A small-molecule ligand and the protein it binds are described below.
Small molecule (SMILES): CC(=O)[C@H](Cc1ccccc1)NC(=O)[C@H](Cc1ccccc1)NC(=O)[C@H](CCC(N)=O)NC(=O)[C@H](CC(C)C)NC(=O)[C@H](CC(N)=O)NC(=O)[C@@H](N)CC(C)C

Sequence of chain 3.D:
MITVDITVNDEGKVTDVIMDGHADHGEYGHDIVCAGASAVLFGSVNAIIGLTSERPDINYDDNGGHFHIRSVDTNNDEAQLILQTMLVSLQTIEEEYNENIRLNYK

Binding-site contacts:
Ligand atom O contacts residue PHE42 of chain 3.D at 3.4 Å.
Ligand atom NE2 contacts residue ALA35 of chain 3.D at 3.6 Å (h-bond).
Ligand atom C contacts residue CYS34 of chain 3.D at 2.7 Å (hydrophobic).
Ligand atom CE2 contacts residue MET19 of chain 3.D at 3.7 Å (hydrophobic).
Ligand atom O contacts residue SER38 of chain 3.D at 3.4 Å (h-bond).
Ligand atom O contacts residue GLY21 of chain 3.D at 3.7 Å.
Ligand atom CD1 contacts residue SER38 of chain 3.D at 3.3 Å.
Ligand atom CZ contacts residue GLY65 of chain 3.D at 3.5 Å.
Ligand atom OE1 contacts residue GLY29 of chain 3.D at 3.0 Å (h-bond).
Ligand atom NE2 contacts residue CYS34 of chain 3.D at 3.6 Å (h-bond).
Ligand atom OE1 contacts residue ASP31 of chain 3.D at 3.0 Å (salt-bridge).
Ligand atom CA contacts residue CYS34 of chain 3.D at 3.5 Å (hydrophobic).
Ligand atom CT contacts residue CYS34 of chain 3.D at 1.8 Å (hydrophobic).
Ligand atom C contacts residue HIS22 of chain 3.D at 3.7 Å.
Ligand atom CT contacts residue HIS22 of chain 3.D at 3.7 Å.
Ligand atom N contacts residue SER38 of chain 3.D at 3.5 Å (h-bond).
Ligand atom OE1 contacts residue HIS30 of chain 3.D at 3.2 Å (h-bond).
Ligand atom O contacts residue ALA23 of chain 3.D at 2.7 Å (h-bond).
Ligand atom O contacts residue GLY65 of chain 3.D at 3.4 Å.
Ligand atom CZ contacts residue HIS66 of chain 3.D at 3.7 Å.
Ligand atom O contacts residue HIS22 of chain 3.D at 3.1 Å.
Ligand atom C contacts residue SER38 of chain 3.D at 3.8 Å.
Ligand atom CB contacts residue ILE2 of chain 3.D at 3.4 Å (hydrophobic).
Ligand atom CE2 contacts residue GLY65 of chain 3.D at 3.3 Å.
Ligand atom CA contacts residue CYS34 of chain 3.D at 3.7 Å (hydrophobic).
Ligand atom O contacts residue CYS34 of chain 3.D at 3.3 Å (h-bond).
Ligand atom C contacts residue ALA23 of chain 3.D at 3.8 Å (hydrophobic).
Ligand atom O contacts residue ILE2 of chain 3.D at 3.3 Å.
Ligand atom CG contacts residue ALA35 of chain 3.D at 3.8 Å (hydrophobic).
Ligand atom N contacts residue SER38 of chain 3.D at 3.5 Å (h-bond).
Ligand atom O contacts residue CYS34 of chain 3.D at 3.5 Å (h-bond).
Ligand atom CD1 contacts residue ALA35 of chain 3.D at 3.3 Å (hydrophobic).
Ligand atom O contacts residue ALA35 of chain 3.D at 3.5 Å.
Ligand atom CE2 contacts residue HIS66 of chain 3.D at 3.4 Å.
Ligand atom CD1 contacts residue ALA39 of chain 3.D at 3.7 Å (hydrophobic).
Ligand atom CZ contacts residue ASP61 of chain 3.D at 3.3 Å.
Ligand atom C contacts residue CYS34 of chain 3.D at 3.6 Å (hydrophobic).
Ligand atom NE2 contacts residue ASP31 of chain 3.D at 3.4 Å (salt-bridge).
Ligand atom N contacts residue CYS34 of chain 3.D at 3.2 Å (h-bond).
Ligand atom CE1 contacts residue ASP61 of chain 3.D at 3.6 Å.